Sequence of chain 54.B:
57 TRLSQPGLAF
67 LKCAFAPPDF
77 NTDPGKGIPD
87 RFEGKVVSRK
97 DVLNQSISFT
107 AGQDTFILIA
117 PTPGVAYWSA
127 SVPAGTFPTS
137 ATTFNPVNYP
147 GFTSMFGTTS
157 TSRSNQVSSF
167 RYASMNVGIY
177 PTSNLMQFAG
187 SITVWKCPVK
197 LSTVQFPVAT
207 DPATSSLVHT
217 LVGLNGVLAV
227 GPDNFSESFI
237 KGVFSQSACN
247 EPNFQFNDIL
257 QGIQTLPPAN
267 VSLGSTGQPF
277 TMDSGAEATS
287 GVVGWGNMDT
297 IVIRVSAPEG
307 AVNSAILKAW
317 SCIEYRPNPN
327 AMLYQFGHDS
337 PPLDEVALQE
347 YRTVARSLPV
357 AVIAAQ

A small-molecule ligand and the protein it binds are described below.
Small molecule (SMILES): CC(C)[C@H](NC(=O)[C@H](CCCN=C(N)N)NC(=O)[C@@H](N)CCC(=O)O)C(=O)N[C@H](C=O)CCCCN

Binding-site contacts:
Ligand atom CG2 contacts residue PHE76 of chain 54.B at 3.8 Å (hydrophobic).